Sequence of chain 1.A:
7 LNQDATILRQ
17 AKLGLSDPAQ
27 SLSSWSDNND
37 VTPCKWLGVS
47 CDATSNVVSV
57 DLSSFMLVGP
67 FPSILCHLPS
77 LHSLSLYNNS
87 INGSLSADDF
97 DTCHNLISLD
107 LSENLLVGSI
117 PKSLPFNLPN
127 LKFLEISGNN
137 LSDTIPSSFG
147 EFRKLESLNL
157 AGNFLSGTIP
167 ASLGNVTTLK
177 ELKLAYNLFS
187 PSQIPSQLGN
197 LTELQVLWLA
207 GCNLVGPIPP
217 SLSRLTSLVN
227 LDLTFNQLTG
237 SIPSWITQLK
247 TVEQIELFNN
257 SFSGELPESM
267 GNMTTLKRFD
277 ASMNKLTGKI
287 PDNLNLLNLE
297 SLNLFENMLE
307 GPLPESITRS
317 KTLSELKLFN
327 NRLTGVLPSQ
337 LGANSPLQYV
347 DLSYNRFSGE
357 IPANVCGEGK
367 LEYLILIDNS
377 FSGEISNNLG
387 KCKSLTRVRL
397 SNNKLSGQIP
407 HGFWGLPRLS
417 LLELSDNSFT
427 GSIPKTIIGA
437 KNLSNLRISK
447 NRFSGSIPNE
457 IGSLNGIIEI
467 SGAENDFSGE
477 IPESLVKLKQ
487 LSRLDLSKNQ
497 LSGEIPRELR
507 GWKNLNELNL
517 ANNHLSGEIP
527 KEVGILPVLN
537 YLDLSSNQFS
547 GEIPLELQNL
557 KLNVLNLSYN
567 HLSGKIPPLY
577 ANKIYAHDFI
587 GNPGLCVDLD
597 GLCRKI

This small molecule binds to this protein.
Small molecule (SMILES): CC(=O)N[C@H]1[C@H](O[C@H]2[C@H](O)[C@@H](NC(C)=O)CO[C@@H]2CO)O[C@H](CO)[C@@H](O)[C@@H]1O

Sequence of chain 1.B:
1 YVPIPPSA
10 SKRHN

Binding-site contacts:
Ligand atom C5 contacts residue ASN136 of chain 1.A at 3.7 Å.
Ligand atom O5 contacts residue ASN136 of chain 1.A at 2.4 Å (h-bond).
Ligand atom O7 contacts residue ASN136 of chain 1.A at 3.0 Å (h-bond).
Ligand atom C8 contacts residue VAL113 of chain 1.A at 4.0 Å (hydrophobic).
Ligand atom C3 contacts residue ASN136 of chain 1.A at 3.8 Å.
Ligand atom O6 contacts residue VAL2 of chain 1.B at 4.3 Å.
Ligand atom C4 contacts residue ASN136 of chain 1.A at 4.3 Å.
Ligand atom C7 contacts residue ASN136 of chain 1.A at 3.1 Å.
Ligand atom N2 contacts residue ASN136 of chain 1.A at 2.9 Å (h-bond).
Ligand atom C8 contacts residue ASN136 of chain 1.A at 4.4 Å.
Ligand atom C2 contacts residue ASN136 of chain 1.A at 2.5 Å.
Ligand atom C7 contacts residue VAL113 of chain 1.A at 4.3 Å (hydrophobic).
Ligand atom C1 contacts residue ASN136 of chain 1.A at 1.4 Å.
Ligand atom C8 contacts residue TYR1 of chain 1.B at 3.5 Å (hydrophobic).
Ligand atom O7 contacts residue VAL113 of chain 1.A at 4.3 Å.
Ligand atom C6 contacts residue VAL2 of chain 1.B at 4.1 Å (hydrophobic).